The protein below binds the small molecule below.
Small molecule (SMILES): CC(=O)N[C@@H]1[C@@H](O)[C@H](O)[C@@H](CO)O[C@H]1O

Binding-site contacts:
Ligand atom C3 contacts residue ASN57 of chain 1.A at 3.8 Å.
Ligand atom O5 contacts residue TYR88 of chain 1.A at 3.4 Å (h-bond).
Ligand atom O5 contacts residue ASN57 of chain 1.A at 2.3 Å (h-bond).
Ligand atom C4 contacts residue ASN57 of chain 1.A at 4.2 Å.
Ligand atom O7 contacts residue ASN57 of chain 1.A at 3.5 Å (h-bond).
Ligand atom C1 contacts residue ASN57 of chain 1.A at 1.4 Å.
Ligand atom C5 contacts residue TYR88 of chain 1.A at 4.2 Å (hydrophobic).
Ligand atom N2 contacts residue ASN57 of chain 1.A at 2.9 Å (h-bond).
Ligand atom C7 contacts residue ASN57 of chain 1.A at 3.4 Å.
Ligand atom O6 contacts residue TYR88 of chain 1.A at 2.7 Å (h-bond).
Ligand atom C6 contacts residue TYR88 of chain 1.A at 3.7 Å (hydrophobic).
Ligand atom C8 contacts residue GLU56 of chain 1.A at 3.2 Å.
Ligand atom C5 contacts residue ASN57 of chain 1.A at 3.6 Å.
Ligand atom C2 contacts residue ASN57 of chain 1.A at 2.4 Å.

Sequence of chain 1.A:
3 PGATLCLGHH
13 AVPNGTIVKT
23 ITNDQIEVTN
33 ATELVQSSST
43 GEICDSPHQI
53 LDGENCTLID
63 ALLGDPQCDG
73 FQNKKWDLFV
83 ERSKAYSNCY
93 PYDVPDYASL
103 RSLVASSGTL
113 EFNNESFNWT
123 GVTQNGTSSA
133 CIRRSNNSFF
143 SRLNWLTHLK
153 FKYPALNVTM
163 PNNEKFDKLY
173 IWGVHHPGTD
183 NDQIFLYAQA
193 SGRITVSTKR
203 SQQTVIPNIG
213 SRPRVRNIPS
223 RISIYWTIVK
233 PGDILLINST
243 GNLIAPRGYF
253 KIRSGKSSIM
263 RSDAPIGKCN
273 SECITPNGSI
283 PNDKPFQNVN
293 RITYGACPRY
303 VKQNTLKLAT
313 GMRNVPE